Sequence of chain 22.A:
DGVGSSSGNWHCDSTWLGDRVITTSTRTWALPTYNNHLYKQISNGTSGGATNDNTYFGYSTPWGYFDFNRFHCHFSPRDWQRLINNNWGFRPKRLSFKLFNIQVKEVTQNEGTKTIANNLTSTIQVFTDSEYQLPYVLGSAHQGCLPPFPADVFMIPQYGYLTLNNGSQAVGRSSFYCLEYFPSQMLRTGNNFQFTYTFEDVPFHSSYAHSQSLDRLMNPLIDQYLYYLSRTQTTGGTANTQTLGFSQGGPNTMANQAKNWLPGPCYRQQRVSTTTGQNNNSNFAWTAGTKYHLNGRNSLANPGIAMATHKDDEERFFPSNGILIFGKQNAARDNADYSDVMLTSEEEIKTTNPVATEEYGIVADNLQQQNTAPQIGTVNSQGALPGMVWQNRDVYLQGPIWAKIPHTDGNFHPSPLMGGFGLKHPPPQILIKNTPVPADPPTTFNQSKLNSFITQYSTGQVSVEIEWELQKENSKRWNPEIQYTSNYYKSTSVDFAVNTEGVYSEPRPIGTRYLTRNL

Sequence of chain 2.A:
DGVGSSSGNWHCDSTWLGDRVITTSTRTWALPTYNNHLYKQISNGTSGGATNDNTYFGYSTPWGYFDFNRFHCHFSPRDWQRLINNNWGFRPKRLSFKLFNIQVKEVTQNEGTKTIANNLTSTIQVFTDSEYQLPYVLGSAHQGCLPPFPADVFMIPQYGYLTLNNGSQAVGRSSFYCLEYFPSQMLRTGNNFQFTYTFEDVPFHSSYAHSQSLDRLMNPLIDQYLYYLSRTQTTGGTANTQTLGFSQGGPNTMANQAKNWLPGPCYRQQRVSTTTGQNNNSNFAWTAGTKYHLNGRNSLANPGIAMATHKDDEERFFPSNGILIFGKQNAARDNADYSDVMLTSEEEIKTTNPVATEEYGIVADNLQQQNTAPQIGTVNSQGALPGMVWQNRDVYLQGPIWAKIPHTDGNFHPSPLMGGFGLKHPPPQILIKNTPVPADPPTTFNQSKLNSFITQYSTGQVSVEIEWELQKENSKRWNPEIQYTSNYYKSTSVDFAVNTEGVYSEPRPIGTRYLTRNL

Binding-site contacts:
Ligand atom N1 contacts residue PRO203 of chain 2.A at 3.8 Å.
Ligand atom C5 contacts residue PRO203 of chain 2.A at 4.0 Å (hydrophobic).
Ligand atom C2' contacts residue PRO414 of chain 2.A at 3.6 Å (hydrophobic).
Ligand atom C5 contacts residue ASP201 of chain 2.A at 3.3 Å.
Ligand atom C6 contacts residue SER415 of chain 2.A at 4.1 Å.
Ligand atom C5 contacts residue ARG91 of chain 2.A at 4.2 Å.
Ligand atom C2' contacts residue PRO203 of chain 2.A at 3.3 Å (hydrophobic).
Ligand atom N7 contacts residue HIS413 of chain 2.A at 4.2 Å.
Ligand atom C2 contacts residue PRO203 of chain 2.A at 4.0 Å (hydrophobic).
Ligand atom N4 contacts residue VAL202 of chain 2.A at 2.9 Å (h-bond).
Ligand atom N6 contacts residue PHE421 of chain 2.A at 3.8 Å.
Ligand atom N1 contacts residue VAL202 of chain 2.A at 3.5 Å.
Ligand atom C6 contacts residue VAL202 of chain 2.A at 4.1 Å (hydrophobic).
Ligand atom N3 contacts residue ASP201 of chain 2.A at 4.2 Å.
Ligand atom N4 contacts residue ASP201 of chain 2.A at 2.6 Å.
Ligand atom N6 contacts residue VAL202 of chain 2.A at 4.2 Å.
Ligand atom N7 contacts residue SER415 of chain 2.A at 3.9 Å.
Ligand atom C2 contacts residue GLY422 of chain 2.A at 3.2 Å.
Ligand atom C5 contacts residue PRO203 of chain 2.A at 3.8 Å (hydrophobic).
Ligand atom N6 contacts residue SER415 of chain 2.A at 3.8 Å.
Ligand atom C1' contacts residue PRO203 of chain 2.A at 4.1 Å (hydrophobic).
Ligand atom N1 contacts residue GLY422 of chain 2.A at 2.9 Å (h-bond).
Ligand atom N1 contacts residue PRO203 of chain 2.A at 4.2 Å.
Ligand atom C6 contacts residue GLY422 of chain 2.A at 3.7 Å.
Ligand atom C6 contacts residue PRO203 of chain 2.A at 4.0 Å (hydrophobic).
Ligand atom C2' contacts residue HIS413 of chain 2.A at 3.7 Å.
Ligand atom C8 contacts residue HIS413 of chain 2.A at 3.9 Å.
Ligand atom C4 contacts residue PRO203 of chain 2.A at 4.1 Å (hydrophobic).
Ligand atom C4 contacts residue VAL202 of chain 2.A at 3.7 Å (hydrophobic).
Ligand atom C5 contacts residue VAL202 of chain 2.A at 3.6 Å (hydrophobic).
Ligand atom C2 contacts residue VAL202 of chain 2.A at 4.1 Å (hydrophobic).
Ligand atom C4 contacts residue PRO203 of chain 2.A at 4.0 Å (hydrophobic).
Ligand atom C4 contacts residue ASP201 of chain 2.A at 3.5 Å.
Ligand atom OP2 contacts residue ASP409 of chain 22.A at 3.2 Å (salt-bridge).
Ligand atom N6 contacts residue GLY420 of chain 2.A at 3.7 Å.
Ligand atom N6 contacts residue GLY422 of chain 2.A at 3.3 Å (h-bond).
Ligand atom O3' contacts residue PRO414 of chain 2.A at 4.2 Å.
Ligand atom N7 contacts residue ASN392 of chain 2.A at 4.2 Å.
Ligand atom N7 contacts residue PRO203 of chain 2.A at 4.1 Å.
Ligand atom C6 contacts residue PRO203 of chain 2.A at 4.0 Å (hydrophobic).

The small molecule below binds the protein below.
Small molecule (SMILES): Nc1ccn([C@H]2C[C@H](O[P](=O)(O)OC[C@H]3O[C@@H](n4cnc5c(N)ncnc54)C[C@@H]3O)[C@@H](CO)O2)c(=O)n1